A small-molecule ligand and the protein it binds are described below.
Small molecule (SMILES): CC(=O)N[C@H]1[C@H](O[C@H]2[C@H](O)[C@@H](NC(C)=O)CO[C@@H]2CO)O[C@H](CO)[C@@H](O[C@@H]2O[C@H](CO)[C@@H](O)[C@H](O)[C@@H]2O)[C@@H]1O

Binding-site contacts:
Ligand atom C5 contacts residue HIS68 of chain 1.B at 4.3 Å.
Ligand atom C2 contacts residue VAL38 of chain 1.B at 4.3 Å (hydrophobic).
Ligand atom O5 contacts residue ASN70 of chain 1.B at 2.4 Å (h-bond).
Ligand atom O7 contacts residue HIS68 of chain 1.B at 3.8 Å.
Ligand atom C6 contacts residue TYR16 of chain 1.B at 3.3 Å (hydrophobic).
Ligand atom O3 contacts residue TYR16 of chain 1.B at 4.0 Å.
Ligand atom C7 contacts residue HIS68 of chain 1.B at 4.3 Å.
Ligand atom C2 contacts residue ASN39 of chain 1.B at 3.7 Å.
Ligand atom O6 contacts residue HIS68 of chain 1.B at 4.2 Å.
Ligand atom C4 contacts residue ASN70 of chain 1.B at 4.3 Å.
Ligand atom O4 contacts residue ILE18 of chain 1.B at 4.2 Å.
Ligand atom C5 contacts residue ASN70 of chain 1.B at 3.6 Å.
Ligand atom C1 contacts residue ASN39 of chain 1.B at 4.3 Å.
Ligand atom O6 contacts residue TYR16 of chain 1.B at 3.7 Å.
Ligand atom C3 contacts residue ASN39 of chain 1.B at 3.8 Å.
Ligand atom O7 contacts residue SER74 of chain 1.B at 4.0 Å.
Ligand atom C1 contacts residue ASN70 of chain 1.B at 1.4 Å.
Ligand atom N2 contacts residue ASN39 of chain 1.B at 2.8 Å (h-bond).
Ligand atom O7 contacts residue VAL38 of chain 1.B at 4.2 Å.
Ligand atom C8 contacts residue ASN39 of chain 1.B at 3.9 Å.
Ligand atom O7 contacts residue ASN70 of chain 1.B at 3.0 Å (h-bond).
Ligand atom O5 contacts residue HIS68 of chain 1.B at 4.3 Å.
Ligand atom O5 contacts residue VAL38 of chain 1.B at 4.2 Å.
Ligand atom N2 contacts residue ASN70 of chain 1.B at 3.0 Å (h-bond).
Ligand atom C1 contacts residue THR72 of chain 1.B at 3.7 Å.
Ligand atom C2 contacts residue TYR16 of chain 1.B at 3.6 Å (hydrophobic).
Ligand atom C6 contacts residue HIS68 of chain 1.B at 4.2 Å.
Ligand atom C6 contacts residue ILE18 of chain 1.B at 4.3 Å (hydrophobic).
Ligand atom C7 contacts residue ASN39 of chain 1.B at 3.6 Å.
Ligand atom O4 contacts residue VAL38 of chain 1.B at 4.2 Å.
Ligand atom O5 contacts residue THR72 of chain 1.B at 4.3 Å.
Ligand atom C7 contacts residue ASN70 of chain 1.B at 3.4 Å.
Ligand atom O6 contacts residue GLN14 of chain 1.B at 3.5 Å (h-bond).
Ligand atom O3 contacts residue LEU36 of chain 1.B at 3.6 Å.
Ligand atom O3 contacts residue ASN39 of chain 1.B at 4.1 Å.
Ligand atom C2 contacts residue ASN70 of chain 1.B at 2.7 Å.
Ligand atom C3 contacts residue ASN70 of chain 1.B at 3.8 Å.
Ligand atom C3 contacts residue TYR16 of chain 1.B at 3.6 Å (hydrophobic).
Ligand atom C6 contacts residue GLN14 of chain 1.B at 4.1 Å.
Ligand atom C6 contacts residue ASN70 of chain 1.B at 4.1 Å.

Sequence of chain 1.B:
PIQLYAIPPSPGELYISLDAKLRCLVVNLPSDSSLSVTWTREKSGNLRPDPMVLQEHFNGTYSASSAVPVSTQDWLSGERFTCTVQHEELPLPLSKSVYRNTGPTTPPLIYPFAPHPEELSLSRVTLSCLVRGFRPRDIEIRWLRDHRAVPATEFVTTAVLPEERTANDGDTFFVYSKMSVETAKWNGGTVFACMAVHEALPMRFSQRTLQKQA